Sequence of chain 19.C:
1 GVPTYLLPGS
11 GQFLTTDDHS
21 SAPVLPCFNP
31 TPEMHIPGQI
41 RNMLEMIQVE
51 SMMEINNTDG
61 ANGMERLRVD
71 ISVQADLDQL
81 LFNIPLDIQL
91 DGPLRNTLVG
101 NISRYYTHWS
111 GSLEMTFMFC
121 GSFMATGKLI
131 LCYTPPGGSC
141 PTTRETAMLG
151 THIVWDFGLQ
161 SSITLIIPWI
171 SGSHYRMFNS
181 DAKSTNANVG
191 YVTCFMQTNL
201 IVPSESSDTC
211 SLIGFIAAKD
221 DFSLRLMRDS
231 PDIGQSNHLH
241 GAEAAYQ

A protein and the small-molecule ligand that binds it are described below.
Small molecule (SMILES): Cc1cc(CCCOc2c(C)cc(-c3noc(C(F)(F)F)n3)cc2C)on1

Binding-site contacts:
Ligand atom F1 contacts residue MET182 of chain 19.A at 3.2 Å.
Ligand atom C3A contacts residue LEU220 of chain 19.A at 4.0 Å (hydrophobic).
Ligand atom C2B contacts residue ILE95 of chain 19.A at 3.8 Å (hydrophobic).
Ligand atom CM2 contacts residue ILE184 of chain 19.A at 3.8 Å (hydrophobic).
Ligand atom F2 contacts residue ALA169 of chain 19.A at 3.6 Å.
Ligand atom CM6 contacts residue TRP93 of chain 19.A at 3.7 Å (hydrophobic).
Ligand atom CM2 contacts residue ILE95 of chain 19.A at 4.0 Å (hydrophobic).
Ligand atom F3 contacts residue ALA169 of chain 19.A at 3.7 Å.
Ligand atom C4 contacts residue TYR193 of chain 19.A at 3.9 Å (hydrophobic).
Ligand atom C1C contacts residue TYR193 of chain 19.A at 3.9 Å (hydrophobic).
Ligand atom C4 contacts residue ILE217 of chain 19.A at 4.0 Å (hydrophobic).
Ligand atom C6B contacts residue ILE119 of chain 19.A at 3.8 Å (hydrophobic).
Ligand atom O1B contacts residue ILE119 of chain 19.A at 3.9 Å.
Ligand atom F1 contacts residue VAL171 of chain 19.A at 3.8 Å.
Ligand atom C6B contacts residue ILE95 of chain 19.A at 4.0 Å (hydrophobic).
Ligand atom N2 contacts residue THR97 of chain 19.A at 3.8 Å.
Ligand atom F2 contacts residue ALA145 of chain 19.A at 2.8 Å.
Ligand atom CM6 contacts residue ILE95 of chain 19.A at 3.9 Å (hydrophobic).
Ligand atom N3A contacts residue ILE184 of chain 19.A at 3.9 Å.
Ligand atom C3B contacts residue ILE184 of chain 19.A at 3.5 Å (hydrophobic).
Ligand atom C1B contacts residue ILE95 of chain 19.A at 3.6 Å (hydrophobic).
Ligand atom O1A contacts residue ILE121 of chain 19.A at 3.8 Å.
Ligand atom N1A contacts residue LEU220 of chain 19.A at 3.3 Å.
Ligand atom CM6 contacts residue ILE119 of chain 19.A at 4.0 Å (hydrophobic).
Ligand atom O1A contacts residue LEU220 of chain 19.A at 3.4 Å.
Ligand atom N2 contacts residue PHE115 of chain 19.A at 3.7 Å.
Ligand atom C2A contacts residue LEU220 of chain 19.A at 3.8 Å (hydrophobic).
Ligand atom CM2 contacts residue PHE147 of chain 19.A at 3.8 Å (hydrophobic).
Ligand atom C5B contacts residue ILE119 of chain 19.A at 3.9 Å (hydrophobic).
Ligand atom N3A contacts residue PHE147 of chain 19.A at 3.9 Å.
Ligand atom C5 contacts residue TYR193 of chain 19.A at 4.0 Å (hydrophobic).
Ligand atom O1 contacts residue THR97 of chain 19.A at 3.8 Å.
Ligand atom C2B contacts residue ILE184 of chain 19.A at 3.8 Å (hydrophobic).
Ligand atom N1A contacts residue ILE119 of chain 19.A at 3.8 Å.
Ligand atom F3 contacts residue PHE147 of chain 19.A at 3.5 Å.
Ligand atom F3 contacts residue VAL24 of chain 19.C at 3.3 Å.
Ligand atom F2 contacts residue VAL171 of chain 19.A at 3.9 Å.
Ligand atom CM2 contacts residue ILE217 of chain 19.A at 3.4 Å (hydrophobic).
Ligand atom O1 contacts residue PHE115 of chain 19.A at 3.4 Å.
Ligand atom F2 contacts residue PHE147 of chain 19.A at 3.8 Å.

Sequence of chain 20.C:
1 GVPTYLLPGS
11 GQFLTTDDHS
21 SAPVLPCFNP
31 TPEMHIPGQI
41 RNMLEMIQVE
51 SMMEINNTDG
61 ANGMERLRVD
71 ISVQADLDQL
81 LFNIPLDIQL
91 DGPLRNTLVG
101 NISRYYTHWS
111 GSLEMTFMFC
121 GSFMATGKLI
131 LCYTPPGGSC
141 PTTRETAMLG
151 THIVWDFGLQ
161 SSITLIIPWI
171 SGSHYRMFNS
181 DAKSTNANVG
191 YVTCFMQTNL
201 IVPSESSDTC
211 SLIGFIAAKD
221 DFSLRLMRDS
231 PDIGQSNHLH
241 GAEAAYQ

Sequence of chain 19.A:
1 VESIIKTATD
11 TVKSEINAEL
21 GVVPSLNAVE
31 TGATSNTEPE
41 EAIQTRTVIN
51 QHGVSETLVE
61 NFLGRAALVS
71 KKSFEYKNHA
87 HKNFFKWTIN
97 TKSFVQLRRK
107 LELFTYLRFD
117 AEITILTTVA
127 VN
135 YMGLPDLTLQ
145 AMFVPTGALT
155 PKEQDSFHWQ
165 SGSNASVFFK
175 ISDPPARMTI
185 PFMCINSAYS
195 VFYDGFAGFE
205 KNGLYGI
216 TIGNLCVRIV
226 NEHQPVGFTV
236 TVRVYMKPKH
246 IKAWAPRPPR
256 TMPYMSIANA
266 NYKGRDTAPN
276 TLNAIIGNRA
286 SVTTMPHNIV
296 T